Sequence of chain 1.A:
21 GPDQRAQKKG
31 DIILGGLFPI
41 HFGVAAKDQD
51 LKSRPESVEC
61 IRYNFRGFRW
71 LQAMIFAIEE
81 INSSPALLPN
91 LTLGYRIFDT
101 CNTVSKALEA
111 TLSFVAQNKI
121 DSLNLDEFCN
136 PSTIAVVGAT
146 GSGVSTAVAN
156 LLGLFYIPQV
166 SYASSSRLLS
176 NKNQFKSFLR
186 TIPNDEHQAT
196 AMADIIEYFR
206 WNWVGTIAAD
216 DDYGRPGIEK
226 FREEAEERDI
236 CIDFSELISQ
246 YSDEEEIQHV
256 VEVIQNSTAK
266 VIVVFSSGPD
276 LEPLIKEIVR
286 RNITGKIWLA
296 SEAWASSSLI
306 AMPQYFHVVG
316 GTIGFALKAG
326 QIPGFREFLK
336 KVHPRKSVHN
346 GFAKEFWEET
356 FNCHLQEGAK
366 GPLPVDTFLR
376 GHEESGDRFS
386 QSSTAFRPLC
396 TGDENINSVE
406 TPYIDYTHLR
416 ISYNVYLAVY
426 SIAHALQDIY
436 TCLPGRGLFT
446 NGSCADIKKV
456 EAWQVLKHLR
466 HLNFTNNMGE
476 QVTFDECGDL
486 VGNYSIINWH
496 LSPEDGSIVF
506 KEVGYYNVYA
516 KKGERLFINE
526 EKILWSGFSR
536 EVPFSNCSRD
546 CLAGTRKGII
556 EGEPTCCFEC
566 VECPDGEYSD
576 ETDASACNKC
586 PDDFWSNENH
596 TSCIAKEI

The small molecule below binds the protein below.
Small molecule (SMILES): CC(=O)N[C@@H]1[C@@H](O)[C@H](O)[C@@H](CO)O[C@H]1O

Binding-site contacts:
Ligand atom N2 contacts residue THR596 of chain 1.A at 4.5 Å.
Ligand atom C4 contacts residue ASN594 of chain 1.A at 4.2 Å.
Ligand atom N2 contacts residue ASN594 of chain 1.A at 3.0 Å (h-bond).
Ligand atom C5 contacts residue ASN594 of chain 1.A at 3.6 Å.
Ligand atom O7 contacts residue ASN594 of chain 1.A at 4.1 Å.
Ligand atom C7 contacts residue ASN594 of chain 1.A at 3.8 Å.
Ligand atom O5 contacts residue ASN594 of chain 1.A at 2.3 Å (h-bond).
Ligand atom C8 contacts residue THR596 of chain 1.A at 3.8 Å.
Ligand atom C3 contacts residue ASN594 of chain 1.A at 3.8 Å.
Ligand atom C2 contacts residue ASN594 of chain 1.A at 2.4 Å.
Ligand atom O7 contacts residue THR596 of chain 1.A at 3.5 Å.
Ligand atom C7 contacts residue THR596 of chain 1.A at 3.7 Å.
Ligand atom C1 contacts residue ASN594 of chain 1.A at 1.4 Å.